Sequence of chain 17.D:
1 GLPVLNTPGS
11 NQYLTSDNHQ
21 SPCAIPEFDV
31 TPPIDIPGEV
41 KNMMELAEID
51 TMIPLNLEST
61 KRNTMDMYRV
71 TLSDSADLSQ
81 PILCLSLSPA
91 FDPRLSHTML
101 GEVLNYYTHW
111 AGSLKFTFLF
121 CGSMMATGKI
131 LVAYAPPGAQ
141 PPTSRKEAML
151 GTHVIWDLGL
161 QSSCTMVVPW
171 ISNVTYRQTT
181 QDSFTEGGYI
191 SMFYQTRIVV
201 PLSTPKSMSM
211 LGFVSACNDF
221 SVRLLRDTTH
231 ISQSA

This small molecule binds to this protein.
Small molecule (SMILES): CCOC(=O)c1ccc(OCCCC2CCN(c3ccc(C)nn3)CC2)cc1

Sequence of chain 17.B:
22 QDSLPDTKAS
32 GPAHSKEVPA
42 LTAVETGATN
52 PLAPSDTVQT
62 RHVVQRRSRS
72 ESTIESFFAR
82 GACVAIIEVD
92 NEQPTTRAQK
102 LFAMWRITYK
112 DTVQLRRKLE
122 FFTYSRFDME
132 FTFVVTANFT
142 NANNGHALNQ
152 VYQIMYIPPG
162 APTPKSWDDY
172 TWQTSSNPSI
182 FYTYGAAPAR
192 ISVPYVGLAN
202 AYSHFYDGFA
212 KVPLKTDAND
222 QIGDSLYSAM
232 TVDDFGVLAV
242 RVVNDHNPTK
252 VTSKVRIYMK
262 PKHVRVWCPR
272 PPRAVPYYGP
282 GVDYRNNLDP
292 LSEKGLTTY

Sequence of chain 18.D:
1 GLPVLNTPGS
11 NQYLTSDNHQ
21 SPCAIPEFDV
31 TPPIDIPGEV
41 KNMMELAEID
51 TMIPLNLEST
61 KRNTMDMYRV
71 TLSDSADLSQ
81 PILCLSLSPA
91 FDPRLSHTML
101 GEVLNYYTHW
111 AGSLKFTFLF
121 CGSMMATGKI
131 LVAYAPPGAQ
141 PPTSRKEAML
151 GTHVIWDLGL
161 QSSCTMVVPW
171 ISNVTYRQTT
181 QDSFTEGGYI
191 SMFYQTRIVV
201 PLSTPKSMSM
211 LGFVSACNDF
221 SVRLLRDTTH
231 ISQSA

Binding-site contacts:
Ligand atom N4 contacts residue LEU239 of chain 17.B at 3.6 Å.
Ligand atom C1 contacts residue ILE181 of chain 17.B at 3.5 Å (hydrophobic).
Ligand atom C3 contacts residue PRO179 of chain 17.B at 3.6 Å (hydrophobic).
Ligand atom C22 contacts residue TYR110 of chain 17.B at 3.3 Å (hydrophobic).
Ligand atom C1 contacts residue ILE155 of chain 17.B at 3.8 Å (hydrophobic).
Ligand atom C3 contacts residue ALA24 of chain 17.D at 3.6 Å (hydrophobic).
Ligand atom N3 contacts residue ILE192 of chain 17.B at 3.7 Å.
Ligand atom C13 contacts residue PHE236 of chain 17.B at 3.8 Å (hydrophobic).
Ligand atom C21 contacts residue TYR203 of chain 17.B at 3.7 Å (hydrophobic).
Ligand atom C11 contacts residue PHE132 of chain 17.B at 3.5 Å (hydrophobic).
Ligand atom C19 contacts residue PHE236 of chain 17.B at 3.6 Å (hydrophobic).
Ligand atom O24 contacts residue THR109 of chain 17.B at 3.6 Å.
Ligand atom C9 contacts residue VAL194 of chain 17.B at 3.8 Å (hydrophobic).
Ligand atom C20 contacts residue PHE236 of chain 17.B at 3.4 Å (hydrophobic).
Ligand atom O15 contacts residue MET130 of chain 17.B at 3.8 Å.
Ligand atom C16 contacts residue MET130 of chain 17.B at 3.8 Å (hydrophobic).
Ligand atom O23 contacts residue TYR110 of chain 17.B at 3.5 Å.
Ligand atom C8 contacts residue TYR157 of chain 17.B at 3.4 Å (hydrophobic).
Ligand atom C25 contacts residue THR109 of chain 17.B at 3.2 Å.
Ligand atom C12 contacts residue PHE236 of chain 17.B at 3.7 Å (hydrophobic).
Ligand atom C7 contacts residue ILE25 of chain 17.D at 3.8 Å (hydrophobic).
Ligand atom C18 contacts residue TYR110 of chain 17.B at 3.8 Å (hydrophobic).
Ligand atom N3 contacts residue LEU239 of chain 17.B at 3.8 Å.
Ligand atom C17 contacts residue MET130 of chain 17.B at 3.7 Å (hydrophobic).
Ligand atom C22 contacts residue PHE236 of chain 17.B at 3.3 Å (hydrophobic).
Ligand atom C4 contacts residue TYR157 of chain 17.B at 3.5 Å (hydrophobic).
Ligand atom N6 contacts residue VAL194 of chain 17.B at 3.6 Å.
Ligand atom O23 contacts residue PHE236 of chain 17.B at 3.3 Å.
Ligand atom O24 contacts residue TYR110 of chain 17.B at 3.3 Å.
Ligand atom C7 contacts residue TYR157 of chain 17.B at 3.5 Å (hydrophobic).
Ligand atom C4 contacts residue ALA24 of chain 17.D at 3.9 Å (hydrophobic).
Ligand atom C10 contacts residue PHE132 of chain 17.B at 3.7 Å (hydrophobic).
Ligand atom C10 contacts residue ILE108 of chain 17.B at 3.5 Å (hydrophobic).
Ligand atom O24 contacts residue PHE236 of chain 17.B at 3.9 Å.
Ligand atom C13 contacts residue ILE108 of chain 17.B at 3.6 Å (hydrophobic).
Ligand atom N4 contacts residue ILE192 of chain 17.B at 3.6 Å.
Ligand atom C7 contacts residue VAL194 of chain 17.B at 3.6 Å (hydrophobic).
Ligand atom C19 contacts residue TYR110 of chain 17.B at 3.8 Å (hydrophobic).
Ligand atom C8 contacts residue VAL194 of chain 17.B at 3.8 Å (hydrophobic).
Ligand atom C3 contacts residue TYR157 of chain 17.B at 3.4 Å (hydrophobic).